Sequence of chain 2.V:
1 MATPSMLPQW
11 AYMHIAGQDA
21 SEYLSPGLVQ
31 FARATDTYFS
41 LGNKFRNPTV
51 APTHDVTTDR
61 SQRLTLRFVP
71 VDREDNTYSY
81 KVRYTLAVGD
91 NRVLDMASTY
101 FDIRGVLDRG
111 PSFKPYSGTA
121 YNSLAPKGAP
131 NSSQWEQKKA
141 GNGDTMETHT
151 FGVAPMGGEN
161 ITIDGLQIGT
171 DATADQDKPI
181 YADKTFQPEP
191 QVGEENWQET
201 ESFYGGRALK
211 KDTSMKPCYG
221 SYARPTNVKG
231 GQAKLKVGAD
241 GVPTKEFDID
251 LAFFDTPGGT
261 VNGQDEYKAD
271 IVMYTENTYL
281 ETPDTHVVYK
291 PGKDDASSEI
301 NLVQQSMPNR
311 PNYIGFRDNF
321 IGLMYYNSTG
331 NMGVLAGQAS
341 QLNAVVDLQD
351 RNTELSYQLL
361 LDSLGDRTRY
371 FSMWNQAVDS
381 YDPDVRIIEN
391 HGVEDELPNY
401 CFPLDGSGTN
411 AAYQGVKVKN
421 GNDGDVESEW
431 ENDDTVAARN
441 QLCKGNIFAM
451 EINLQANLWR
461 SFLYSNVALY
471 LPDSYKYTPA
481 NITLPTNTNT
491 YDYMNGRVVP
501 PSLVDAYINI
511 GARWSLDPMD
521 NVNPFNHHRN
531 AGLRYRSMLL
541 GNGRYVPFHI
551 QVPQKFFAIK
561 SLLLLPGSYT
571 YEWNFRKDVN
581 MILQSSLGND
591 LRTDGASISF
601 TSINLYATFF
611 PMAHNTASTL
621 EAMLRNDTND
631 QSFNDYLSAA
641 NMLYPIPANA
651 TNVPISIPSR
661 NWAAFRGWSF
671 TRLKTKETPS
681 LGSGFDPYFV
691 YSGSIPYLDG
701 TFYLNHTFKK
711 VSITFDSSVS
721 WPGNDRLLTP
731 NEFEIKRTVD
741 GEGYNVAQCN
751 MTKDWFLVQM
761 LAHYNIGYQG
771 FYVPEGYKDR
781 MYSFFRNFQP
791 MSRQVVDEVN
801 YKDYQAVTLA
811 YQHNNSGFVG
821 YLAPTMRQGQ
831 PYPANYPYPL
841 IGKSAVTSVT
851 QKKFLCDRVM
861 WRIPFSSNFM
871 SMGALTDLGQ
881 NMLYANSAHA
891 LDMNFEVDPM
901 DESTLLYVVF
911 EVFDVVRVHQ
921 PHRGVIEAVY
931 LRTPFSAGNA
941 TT

Sequence of chain 2.X:
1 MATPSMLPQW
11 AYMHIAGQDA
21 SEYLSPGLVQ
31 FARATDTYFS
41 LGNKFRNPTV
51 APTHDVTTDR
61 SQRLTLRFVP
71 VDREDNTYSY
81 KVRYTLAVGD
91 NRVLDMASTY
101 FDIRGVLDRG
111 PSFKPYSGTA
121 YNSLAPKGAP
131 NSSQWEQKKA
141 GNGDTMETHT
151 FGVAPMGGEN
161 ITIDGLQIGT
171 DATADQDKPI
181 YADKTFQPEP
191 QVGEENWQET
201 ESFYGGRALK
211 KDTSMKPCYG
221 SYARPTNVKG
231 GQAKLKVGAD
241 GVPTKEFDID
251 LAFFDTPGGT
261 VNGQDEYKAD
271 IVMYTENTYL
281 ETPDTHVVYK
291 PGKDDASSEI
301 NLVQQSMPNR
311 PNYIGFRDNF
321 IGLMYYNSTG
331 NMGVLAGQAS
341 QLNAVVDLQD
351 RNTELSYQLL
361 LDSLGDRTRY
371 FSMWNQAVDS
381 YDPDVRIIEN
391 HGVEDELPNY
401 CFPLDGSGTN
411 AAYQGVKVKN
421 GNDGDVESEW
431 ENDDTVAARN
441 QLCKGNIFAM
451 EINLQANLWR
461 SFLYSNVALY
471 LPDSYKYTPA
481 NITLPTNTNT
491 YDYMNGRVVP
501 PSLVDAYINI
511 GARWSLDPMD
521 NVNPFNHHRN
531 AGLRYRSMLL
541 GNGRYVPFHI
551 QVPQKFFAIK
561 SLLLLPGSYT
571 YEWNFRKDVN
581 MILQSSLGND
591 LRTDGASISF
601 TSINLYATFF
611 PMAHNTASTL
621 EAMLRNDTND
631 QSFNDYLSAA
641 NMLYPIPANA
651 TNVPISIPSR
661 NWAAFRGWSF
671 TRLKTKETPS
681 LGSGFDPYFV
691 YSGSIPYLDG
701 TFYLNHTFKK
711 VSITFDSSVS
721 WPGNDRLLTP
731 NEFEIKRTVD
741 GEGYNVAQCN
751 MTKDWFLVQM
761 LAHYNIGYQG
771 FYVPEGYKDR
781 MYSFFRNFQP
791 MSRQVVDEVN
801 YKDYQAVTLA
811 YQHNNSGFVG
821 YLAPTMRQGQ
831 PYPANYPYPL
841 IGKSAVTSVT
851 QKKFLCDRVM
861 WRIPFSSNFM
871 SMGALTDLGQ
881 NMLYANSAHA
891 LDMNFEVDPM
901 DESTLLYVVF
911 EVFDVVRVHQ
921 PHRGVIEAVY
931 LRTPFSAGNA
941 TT

A small-molecule ligand and the protein it binds are described below.
Small molecule (SMILES): CC[C@H](C)[C@H](NC(=O)[C@@H](N)CC(=O)O)C(=O)N[C@@H](CC(N)=O)C(=O)N[C@@H](Cc1ccccc1)C(=O)N[C@@H](CO)C(=O)N[C@@H](CO)C(=O)N[C@H](C=O)CC(C)C

Binding-site contacts:
Ligand atom CB contacts residue ARG666 of chain 2.X at 3.9 Å.
Ligand atom CD1 contacts residue ARG33 of chain 2.V at 3.8 Å.
Ligand atom ND2 contacts residue THR49 of chain 2.V at 3.9 Å.
Ligand atom O contacts residue ALA874 of chain 2.X at 3.7 Å.
Ligand atom N contacts residue GLY873 of chain 2.X at 3.8 Å.
Ligand atom C contacts residue ARG666 of chain 2.X at 3.7 Å.
Ligand atom CD1 contacts residue SER21 of chain 2.V at 3.4 Å.
Ligand atom CB contacts residue GLY42 of chain 2.V at 3.7 Å.
Ligand atom N contacts residue ALA874 of chain 2.X at 3.8 Å.
Ligand atom CD1 contacts residue ARG46 of chain 2.V at 3.9 Å.
Ligand atom C contacts residue ASN634 of chain 2.X at 3.8 Å.
Ligand atom OD1 contacts residue ASN634 of chain 2.X at 3.2 Å (h-bond).
Ligand atom OD1 contacts residue ARG666 of chain 2.X at 3.7 Å.
Ligand atom CG contacts residue GLY667 of chain 2.X at 3.7 Å.
Ligand atom CD1 contacts residue ARG666 of chain 2.X at 3.9 Å.
Ligand atom CB contacts residue ALA874 of chain 2.X at 3.9 Å (hydrophobic).
Ligand atom N contacts residue GLY42 of chain 2.V at 3.5 Å (h-bond).
Ligand atom CB contacts residue GLU911 of chain 2.X at 3.6 Å.
Ligand atom CA contacts residue ARG666 of chain 2.X at 3.6 Å.
Ligand atom O contacts residue ARG46 of chain 2.V at 3.9 Å.
Ligand atom OD1 contacts residue GLY667 of chain 2.X at 3.3 Å (h-bond).
Ligand atom CG contacts residue ASN634 of chain 2.X at 3.9 Å.
Ligand atom OG contacts residue ARG46 of chain 2.V at 3.2 Å.
Ligand atom CG contacts residue GLU911 of chain 2.X at 3.5 Å.
Ligand atom N contacts residue ARG666 of chain 2.X at 3.4 Å.
Ligand atom O contacts residue ASN634 of chain 2.X at 3.0 Å (h-bond).
Ligand atom O contacts residue ASN43 of chain 2.V at 3.6 Å.
Ligand atom OG contacts residue PHE45 of chain 2.V at 3.3 Å (h-bond).
Ligand atom CE1 contacts residue ARG46 of chain 2.V at 3.7 Å.
Ligand atom N contacts residue ARG46 of chain 2.V at 3.9 Å.
Ligand atom N contacts residue ARG666 of chain 2.X at 3.4 Å (salt-bridge).
Ligand atom CB contacts residue PHE913 of chain 2.X at 3.9 Å (hydrophobic).
Ligand atom CD2 contacts residue ALA20 of chain 2.V at 3.8 Å (hydrophobic).
Ligand atom O contacts residue GLY42 of chain 2.V at 3.5 Å.
Ligand atom OD2 contacts residue PRO864 of chain 2.X at 3.6 Å.
Ligand atom OD2 contacts residue GLU911 of chain 2.X at 3.4 Å (salt-bridge).
Ligand atom N contacts residue SER871 of chain 2.X at 3.6 Å.
Ligand atom CB contacts residue ASN47 of chain 2.V at 3.7 Å.
Ligand atom OD2 contacts residue GLY667 of chain 2.X at 3.7 Å.
Ligand atom CG2 contacts residue TYR636 of chain 2.X at 3.8 Å (hydrophobic).